Binding-site contacts:
Ligand atom O7 contacts residue ASN369 of chain 1.A at 3.2 Å (h-bond).
Ligand atom C2 contacts residue ASN369 of chain 1.A at 2.5 Å.
Ligand atom C1 contacts residue SER371 of chain 1.A at 3.4 Å.
Ligand atom O5 contacts residue ASN369 of chain 1.A at 2.4 Å (h-bond).
Ligand atom C6 contacts residue SER371 of chain 1.A at 4.5 Å.
Ligand atom C8 contacts residue THR355 of chain 1.A at 3.4 Å.
Ligand atom O5 contacts residue SER371 of chain 1.A at 3.5 Å (h-bond).
Ligand atom C5 contacts residue SER371 of chain 1.A at 3.6 Å.
Ligand atom C5 contacts residue ASN369 of chain 1.A at 3.7 Å.
Ligand atom C7 contacts residue ASN369 of chain 1.A at 3.2 Å.
Ligand atom C8 contacts residue ASN369 of chain 1.A at 4.4 Å.
Ligand atom C8 contacts residue THR356 of chain 1.A at 3.8 Å.
Ligand atom C1 contacts residue ASN369 of chain 1.A at 1.4 Å.
Ligand atom C4 contacts residue ASN369 of chain 1.A at 4.2 Å.
Ligand atom C3 contacts residue ASN369 of chain 1.A at 3.8 Å.
Ligand atom N2 contacts residue ASN369 of chain 1.A at 2.9 Å (h-bond).
Ligand atom C7 contacts residue THR355 of chain 1.A at 4.5 Å.

Sequence of chain 1.A:
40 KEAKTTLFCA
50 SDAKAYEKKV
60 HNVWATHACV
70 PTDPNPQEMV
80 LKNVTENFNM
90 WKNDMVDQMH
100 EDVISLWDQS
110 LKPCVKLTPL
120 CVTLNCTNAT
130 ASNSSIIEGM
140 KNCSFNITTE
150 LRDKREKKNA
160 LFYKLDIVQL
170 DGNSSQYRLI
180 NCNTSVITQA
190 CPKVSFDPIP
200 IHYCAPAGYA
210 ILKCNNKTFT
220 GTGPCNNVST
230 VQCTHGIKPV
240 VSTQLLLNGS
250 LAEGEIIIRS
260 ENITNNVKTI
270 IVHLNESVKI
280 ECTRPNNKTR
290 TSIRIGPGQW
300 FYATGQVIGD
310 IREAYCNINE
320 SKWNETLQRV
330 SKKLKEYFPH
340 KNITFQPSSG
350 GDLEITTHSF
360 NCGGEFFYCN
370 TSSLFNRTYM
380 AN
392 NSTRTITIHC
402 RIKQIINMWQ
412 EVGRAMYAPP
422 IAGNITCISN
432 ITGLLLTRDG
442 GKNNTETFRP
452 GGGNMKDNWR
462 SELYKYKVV

This protein binds this small molecule.
Small molecule (SMILES): CC(=O)N[C@@H]1[C@@H](O)[C@H](O)[C@@H](CO)O[C@H]1O